Binding-site contacts:
Ligand atom C contacts residue GLY208 of chain 1.C at 3.8 Å.
Ligand atom CA contacts residue VAL172 of chain 1.C at 4.5 Å (hydrophobic).
Ligand atom O contacts residue ARG236 of chain 1.C at 3.2 Å (salt-bridge).
Ligand atom O contacts residue SER235 of chain 1.C at 2.6 Å (h-bond).
Ligand atom OXT contacts residue SER235 of chain 1.C at 4.1 Å.
Ligand atom C contacts residue ARG236 of chain 1.C at 4.0 Å.
Ligand atom C contacts residue SER235 of chain 1.C at 3.6 Å.
Ligand atom C contacts residue SER209 of chain 1.C at 3.8 Å.
Ligand atom OXT contacts residue TYR301 of chain 1.C at 3.9 Å.
Ligand atom OXT contacts residue TYR275 of chain 1.C at 3.5 Å.
Ligand atom CA contacts residue ARG236 of chain 1.C at 3.6 Å.
Ligand atom OXT contacts residue SER209 of chain 1.C at 3.9 Å.
Ligand atom O3 contacts residue VAL172 of chain 1.C at 4.3 Å.
Ligand atom O contacts residue SER209 of chain 1.C at 3.6 Å (h-bond).
Ligand atom CA contacts residue SER209 of chain 1.C at 4.5 Å.
Ligand atom O3 contacts residue ARG236 of chain 1.C at 2.8 Å (salt-bridge).
Ligand atom CB contacts residue VAL172 of chain 1.C at 4.0 Å (hydrophobic).
Ligand atom C contacts residue TYR275 of chain 1.C at 4.4 Å (hydrophobic).
Ligand atom OXT contacts residue GLY208 of chain 1.C at 4.0 Å.
Ligand atom O3 contacts residue SER209 of chain 1.C at 4.2 Å.
Ligand atom O contacts residue GLY208 of chain 1.C at 3.2 Å.

Sequence of chain 1.C:
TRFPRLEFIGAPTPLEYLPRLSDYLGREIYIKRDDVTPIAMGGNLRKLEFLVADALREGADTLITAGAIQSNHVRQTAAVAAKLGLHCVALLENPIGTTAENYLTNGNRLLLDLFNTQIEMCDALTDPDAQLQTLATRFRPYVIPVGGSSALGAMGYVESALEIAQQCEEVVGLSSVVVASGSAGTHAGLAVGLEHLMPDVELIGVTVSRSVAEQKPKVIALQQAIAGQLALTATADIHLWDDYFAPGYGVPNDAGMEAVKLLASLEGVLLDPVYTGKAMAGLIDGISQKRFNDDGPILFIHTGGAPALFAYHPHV

This protein binds this small molecule.
Small molecule (SMILES): CC(=O)C(=O)O